A protein and the small-molecule ligand that binds it are described below.
Small molecule (SMILES): N=C(N)NCCC[C@H](NC(=O)CCC(=O)O)C(=O)O

Binding-site contacts:
Ligand atom CD contacts residue PHE258 of chain 1.C at 3.6 Å (hydrophobic).
Ligand atom C contacts residue SER33 of chain 1.C at 3.6 Å.
Ligand atom CZ contacts residue ASP261 of chain 1.C at 3.2 Å.
Ligand atom O2 contacts residue SER33 of chain 1.C at 2.6 Å (h-bond).
Ligand atom OD2 contacts residue ASN370 of chain 1.C at 3.5 Å (h-bond).
Ligand atom NH2 contacts residue HIS259 of chain 1.C at 3.5 Å (h-bond).
Ligand atom CA contacts residue TRP118 of chain 1.C at 3.4 Å (hydrophobic).
Ligand atom NH2 contacts residue ASP261 of chain 1.C at 2.5 Å (salt-bridge).
Ligand atom CB contacts residue ASN370 of chain 1.C at 3.5 Å.
Ligand atom CY contacts residue ASN370 of chain 1.C at 3.4 Å.
Ligand atom OXT contacts residue SER33 of chain 1.C at 3.4 Å (h-bond).
Ligand atom OD2 contacts residue HIS28 of chain 1.C at 3.4 Å (h-bond).
Ligand atom CZ contacts residue ASN121 of chain 1.C at 3.4 Å.
Ligand atom NH2 contacts residue ALA120 of chain 1.C at 3.4 Å.
Ligand atom CV contacts residue TRP118 of chain 1.C at 3.3 Å (hydrophobic).
Ligand atom OXT contacts residue TRP118 of chain 1.C at 3.5 Å.
Ligand atom N contacts residue TRP118 of chain 1.C at 3.2 Å.
Ligand atom OXT contacts residue HIS148 of chain 1.C at 2.8 Å (h-bond).
Ligand atom NH2 contacts residue ALA188 of chain 1.C at 3.3 Å.
Ligand atom CZ contacts residue HIS259 of chain 1.C at 3.1 Å.
Ligand atom NH1 contacts residue SER376 of chain 1.C at 3.5 Å.
Ligand atom O contacts residue ARG223 of chain 1.C at 3.0 Å (salt-bridge).
Ligand atom NE contacts residue ASN121 of chain 1.C at 2.9 Å (h-bond).
Ligand atom NH1 contacts residue HIS259 of chain 1.C at 3.4 Å (h-bond).
Ligand atom NE contacts residue SER376 of chain 1.C at 3.6 Å.
Ligand atom NH1 contacts residue ASP261 of chain 1.C at 2.9 Å (salt-bridge).
Ligand atom OD2 contacts residue ALA30 of chain 1.C at 2.9 Å (h-bond).
Ligand atom O2 contacts residue ARG223 of chain 1.C at 3.1 Å (salt-bridge).
Ligand atom OD1 contacts residue GLY31 of chain 1.C at 3.0 Å (h-bond).
Ligand atom CD contacts residue GLY371 of chain 1.C at 3.5 Å.
Ligand atom OD1 contacts residue SER39 of chain 1.C at 2.9 Å (h-bond).
Ligand atom O contacts residue ARG149 of chain 1.C at 3.2 Å (salt-bridge).
Ligand atom O2 contacts residue ASN36 of chain 1.C at 3.1 Å (h-bond).
Ligand atom N contacts residue ASN36 of chain 1.C at 3.3 Å (h-bond).
Ligand atom CZ contacts residue SER376 of chain 1.C at 3.4 Å.
Ligand atom OD1 contacts residue LEU32 of chain 1.C at 2.8 Å (h-bond).
Ligand atom NH1 contacts residue ASN317 of chain 1.C at 3.6 Å.
Ligand atom N contacts residue ASN370 of chain 1.C at 3.0 Å (h-bond).
Ligand atom NH2 contacts residue ASN121 of chain 1.C at 3.1 Å (h-bond).
Ligand atom NE contacts residue HIS259 of chain 1.C at 3.3 Å (h-bond).

Sequence of chain 1.C:
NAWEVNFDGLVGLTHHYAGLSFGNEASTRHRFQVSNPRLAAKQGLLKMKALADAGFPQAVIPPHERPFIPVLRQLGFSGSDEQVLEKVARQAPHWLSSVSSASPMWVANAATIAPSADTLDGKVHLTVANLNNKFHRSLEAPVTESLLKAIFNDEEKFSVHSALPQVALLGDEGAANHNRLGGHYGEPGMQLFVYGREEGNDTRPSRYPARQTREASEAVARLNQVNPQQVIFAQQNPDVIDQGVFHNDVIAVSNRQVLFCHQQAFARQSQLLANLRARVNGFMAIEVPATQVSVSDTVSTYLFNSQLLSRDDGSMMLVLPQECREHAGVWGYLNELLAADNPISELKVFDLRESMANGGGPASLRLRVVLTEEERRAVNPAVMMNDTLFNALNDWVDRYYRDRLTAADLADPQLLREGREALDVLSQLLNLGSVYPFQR